Sequence of chain 1.A:
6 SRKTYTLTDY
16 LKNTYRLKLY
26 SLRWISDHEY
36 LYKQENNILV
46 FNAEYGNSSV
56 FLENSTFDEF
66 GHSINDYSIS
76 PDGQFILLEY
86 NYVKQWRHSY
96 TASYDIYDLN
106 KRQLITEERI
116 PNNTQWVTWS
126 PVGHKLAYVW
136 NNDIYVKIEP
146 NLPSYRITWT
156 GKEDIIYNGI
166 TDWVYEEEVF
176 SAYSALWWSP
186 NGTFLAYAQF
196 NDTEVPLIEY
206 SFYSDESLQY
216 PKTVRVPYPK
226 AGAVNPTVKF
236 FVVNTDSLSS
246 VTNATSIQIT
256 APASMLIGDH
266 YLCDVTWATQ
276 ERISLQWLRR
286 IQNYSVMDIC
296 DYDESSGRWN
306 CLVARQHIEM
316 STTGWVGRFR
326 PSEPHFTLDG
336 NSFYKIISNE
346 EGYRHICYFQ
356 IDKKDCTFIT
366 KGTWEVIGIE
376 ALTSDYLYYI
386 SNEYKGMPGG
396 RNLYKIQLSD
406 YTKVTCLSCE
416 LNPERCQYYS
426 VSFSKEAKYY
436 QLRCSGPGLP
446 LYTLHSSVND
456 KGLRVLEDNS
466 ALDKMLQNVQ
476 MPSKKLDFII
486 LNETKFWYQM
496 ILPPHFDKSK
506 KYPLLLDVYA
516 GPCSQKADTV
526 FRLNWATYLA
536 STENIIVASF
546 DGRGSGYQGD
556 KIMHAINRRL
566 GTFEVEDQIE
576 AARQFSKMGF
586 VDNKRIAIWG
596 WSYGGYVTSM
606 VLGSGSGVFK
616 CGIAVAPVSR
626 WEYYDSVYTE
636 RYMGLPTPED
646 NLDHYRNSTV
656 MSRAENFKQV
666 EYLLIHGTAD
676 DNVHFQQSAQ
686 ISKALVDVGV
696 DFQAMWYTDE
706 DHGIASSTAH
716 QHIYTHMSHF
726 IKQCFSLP

The protein below binds the small molecule below.
Small molecule (SMILES): CC(=O)N[C@@H]1[C@@H](O)[C@H](O)[C@@H](CO)O[C@H]1O

Binding-site contacts:
Ligand atom C8 contacts residue ILE115 of chain 1.A at 3.8 Å (hydrophobic).
Ligand atom N2 contacts residue ARG114 of chain 1.A at 4.4 Å.
Ligand atom C8 contacts residue ARG114 of chain 1.A at 4.0 Å.
Ligand atom O5 contacts residue ASN117 of chain 1.A at 2.4 Å (h-bond).
Ligand atom C8 contacts residue ASN117 of chain 1.A at 4.3 Å.
Ligand atom C7 contacts residue ASN117 of chain 1.A at 3.4 Å.
Ligand atom C5 contacts residue ASN117 of chain 1.A at 3.6 Å.
Ligand atom N2 contacts residue ASN117 of chain 1.A at 2.8 Å (h-bond).
Ligand atom C2 contacts residue ASN117 of chain 1.A at 2.3 Å.
Ligand atom C8 contacts residue PRO116 of chain 1.A at 4.2 Å (hydrophobic).
Ligand atom C1 contacts residue ASN117 of chain 1.A at 1.4 Å.
Ligand atom O7 contacts residue ASN117 of chain 1.A at 3.6 Å.
Ligand atom C4 contacts residue ASN117 of chain 1.A at 4.1 Å.
Ligand atom C3 contacts residue ASN117 of chain 1.A at 3.7 Å.